Binding-site contacts:
Ligand atom N10 contacts residue ILE246 of chain 1.D at 4.0 Å.
Ligand atom C12 contacts residue PHE283 of chain 1.D at 3.5 Å (hydrophobic).
Ligand atom C32 contacts residue PHE250 of chain 1.D at 3.5 Å (hydrophobic).
Ligand atom F22 contacts residue PHE193 of chain 1.D at 3.7 Å.
Ligand atom C2 contacts residue MET267 of chain 1.D at 3.5 Å (hydrophobic).
Ligand atom N28 contacts residue HIS79 of chain 1.D at 3.5 Å.
Ligand atom C5 contacts residue PHE283 of chain 1.D at 3.5 Å (hydrophobic).
Ligand atom F24 contacts residue PHE193 of chain 1.D at 3.8 Å.
Ligand atom C18 contacts residue LEU189 of chain 1.D at 3.9 Å (hydrophobic).
Ligand atom C12 contacts residue ILE246 of chain 1.D at 3.9 Å (hydrophobic).
Ligand atom O7 contacts residue GLN280 of chain 1.D at 3.0 Å (h-bond).
Ligand atom C32 contacts residue HIS79 of chain 1.D at 3.8 Å.
Ligand atom C31 contacts residue ASP228 of chain 1.D at 3.8 Å.
Ligand atom C27 contacts residue LEU229 of chain 1.D at 3.2 Å (hydrophobic).
Ligand atom C12 contacts residue VAL232 of chain 1.D at 3.9 Å (hydrophobic).
Ligand atom C11 contacts residue LEU229 of chain 1.D at 3.8 Å (hydrophobic).
Ligand atom C31 contacts residue LEU229 of chain 1.D at 3.6 Å (hydrophobic).
Ligand atom C6 contacts residue GLN280 of chain 1.D at 3.7 Å.
Ligand atom N10 contacts residue TYR78 of chain 1.D at 3.7 Å.
Ligand atom N3 contacts residue PHE250 of chain 1.D at 3.7 Å.
Ligand atom C8 contacts residue ILE246 of chain 1.D at 3.9 Å (hydrophobic).
Ligand atom C6 contacts residue PHE283 of chain 1.D at 3.9 Å (hydrophobic).
Ligand atom C11 contacts residue ILE246 of chain 1.D at 3.9 Å (hydrophobic).
Ligand atom C11 contacts residue SER231 of chain 1.D at 3.6 Å.
Ligand atom F24 contacts residue LEU189 of chain 1.D at 3.7 Å.
Ligand atom C1 contacts residue PHE250 of chain 1.D at 3.7 Å (hydrophobic).
Ligand atom C14 contacts residue PHE283 of chain 1.D at 3.6 Å (hydrophobic).
Ligand atom C17 contacts residue LEU189 of chain 1.D at 3.9 Å (hydrophobic).
Ligand atom C1 contacts residue PHE283 of chain 1.D at 3.8 Å (hydrophobic).
Ligand atom C30 contacts residue ILE246 of chain 1.D at 3.7 Å (hydrophobic).
Ligand atom F22 contacts residue LEU189 of chain 1.D at 3.8 Å.
Ligand atom N4 contacts residue PHE283 of chain 1.D at 3.3 Å.
Ligand atom C15 contacts residue PHE283 of chain 1.D at 3.7 Å (hydrophobic).
Ligand atom C1 contacts residue GLN280 of chain 1.D at 3.6 Å.
Ligand atom C8 contacts residue PHE283 of chain 1.D at 3.7 Å (hydrophobic).
Ligand atom F22 contacts residue VAL287 of chain 1.D at 3.6 Å.
Ligand atom C30 contacts residue PHE250 of chain 1.D at 3.8 Å (hydrophobic).
Ligand atom C2 contacts residue PHE250 of chain 1.D at 3.6 Å (hydrophobic).
Ligand atom C2 contacts residue PHE283 of chain 1.D at 3.5 Å (hydrophobic).
Ligand atom N3 contacts residue PHE283 of chain 1.D at 3.3 Å.

Sequence of chain 1.D:
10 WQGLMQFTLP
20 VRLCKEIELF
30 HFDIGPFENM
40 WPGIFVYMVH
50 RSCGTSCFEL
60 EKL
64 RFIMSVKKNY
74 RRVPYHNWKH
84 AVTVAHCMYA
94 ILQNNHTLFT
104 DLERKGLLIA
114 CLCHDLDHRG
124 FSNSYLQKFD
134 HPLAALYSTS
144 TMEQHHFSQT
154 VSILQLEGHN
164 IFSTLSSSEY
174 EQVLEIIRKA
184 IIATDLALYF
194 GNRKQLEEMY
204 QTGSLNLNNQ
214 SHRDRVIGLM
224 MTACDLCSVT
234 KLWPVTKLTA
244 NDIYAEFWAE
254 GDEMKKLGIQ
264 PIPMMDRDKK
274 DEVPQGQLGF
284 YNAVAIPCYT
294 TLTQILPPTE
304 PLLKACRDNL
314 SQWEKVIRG

A protein and the small-molecule ligand that binds it are described below.
Small molecule (SMILES): O=c1ccn(-c2cccc(OC(F)(F)F)c2)nc1-c1ccnn1-c1ccnc2ccccc12